Sequence of chain 1.A:
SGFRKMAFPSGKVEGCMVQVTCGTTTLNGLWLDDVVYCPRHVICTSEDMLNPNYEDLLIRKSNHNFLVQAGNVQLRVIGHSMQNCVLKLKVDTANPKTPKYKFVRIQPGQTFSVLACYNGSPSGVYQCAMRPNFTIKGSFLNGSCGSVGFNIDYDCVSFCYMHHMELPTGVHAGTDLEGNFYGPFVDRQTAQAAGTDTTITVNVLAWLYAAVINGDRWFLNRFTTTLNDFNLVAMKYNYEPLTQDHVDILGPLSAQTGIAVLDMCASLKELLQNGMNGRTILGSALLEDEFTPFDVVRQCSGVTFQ

The protein below binds the small molecule below.
Small molecule (SMILES): [H]/N=C/[C@H](C[C@@H]1CCNC1=O)NC(=O)[C@@H]1[C@@H]2[C@H](CN1C(=O)[C@@H](NC(=O)C(F)(F)F)C(C)(C)C)C2(C)C

Sequence of chain 2.A:
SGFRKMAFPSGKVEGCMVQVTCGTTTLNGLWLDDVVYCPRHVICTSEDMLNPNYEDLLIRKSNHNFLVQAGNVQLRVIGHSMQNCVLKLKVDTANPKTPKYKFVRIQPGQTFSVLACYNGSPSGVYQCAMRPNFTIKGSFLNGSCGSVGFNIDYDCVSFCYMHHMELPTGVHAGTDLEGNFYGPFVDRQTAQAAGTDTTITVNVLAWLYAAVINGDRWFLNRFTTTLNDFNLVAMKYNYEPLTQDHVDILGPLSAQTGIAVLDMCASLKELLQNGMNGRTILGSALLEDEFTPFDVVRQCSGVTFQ

Binding-site contacts:
Ligand atom F2 contacts residue MET165 of chain 1.A at 3.7 Å.
Ligand atom C7 contacts residue ASN142 of chain 1.A at 3.5 Å.
Ligand atom N5 contacts residue GLY143 of chain 1.A at 3.1 Å (h-bond).
Ligand atom F3 contacts residue THR190 of chain 1.A at 3.1 Å.
Ligand atom O3 contacts residue MET165 of chain 1.A at 3.2 Å.
Ligand atom N1 contacts residue CYS145 of chain 1.A at 3.1 Å (h-bond).
Ligand atom O1 contacts residue HIS163 of chain 1.A at 2.7 Å (h-bond).
Ligand atom O4 contacts residue GLN189 of chain 1.A at 3.4 Å.
Ligand atom F2 contacts residue LEU167 of chain 1.A at 3.4 Å.
Ligand atom O1 contacts residue GLU166 of chain 1.A at 3.6 Å.
Ligand atom O3 contacts residue GLU166 of chain 1.A at 2.9 Å (salt-bridge).
Ligand atom C12 contacts residue HIS41 of chain 1.A at 3.7 Å.
Ligand atom F1 contacts residue GLU166 of chain 1.A at 3.2 Å.
Ligand atom N2 contacts residue GLU166 of chain 1.A at 3.0 Å (salt-bridge).
Ligand atom C20 contacts residue MET49 of chain 1.A at 3.6 Å (hydrophobic).
Ligand atom C19 contacts residue ASP187 of chain 1.A at 3.5 Å.
Ligand atom C4 contacts residue CYS145 of chain 1.A at 3.4 Å (hydrophobic).
Ligand atom C21 contacts residue GLU166 of chain 1.A at 3.6 Å.
Ligand atom O1 contacts residue PHE140 of chain 1.A at 3.5 Å.
Ligand atom C8 contacts residue HIS163 of chain 1.A at 3.7 Å.
Ligand atom O1 contacts residue HIS172 of chain 1.A at 3.7 Å.
Ligand atom N2 contacts residue PHE140 of chain 1.A at 3.3 Å (h-bond).
Ligand atom C20 contacts residue TYR54 of chain 1.A at 3.5 Å (hydrophobic).
Ligand atom C2 contacts residue CYS145 of chain 1.A at 2.9 Å (hydrophobic).
Ligand atom N1 contacts residue HIS164 of chain 1.A at 3.0 Å (h-bond).
Ligand atom N4 contacts residue GLU166 of chain 1.A at 2.8 Å (salt-bridge).
Ligand atom C3 contacts residue CYS145 of chain 1.A at 1.8 Å (hydrophobic).
Ligand atom C6 contacts residue ASN142 of chain 1.A at 3.2 Å.
Ligand atom C22 contacts residue GLU166 of chain 1.A at 3.5 Å.
Ligand atom C19 contacts residue ARG188 of chain 1.A at 3.5 Å.
Ligand atom O4 contacts residue ARG188 of chain 1.A at 3.7 Å.
Ligand atom C20 contacts residue ASP187 of chain 1.A at 3.5 Å.
Ligand atom C20 contacts residue HIS41 of chain 1.A at 3.6 Å.
Ligand atom N5 contacts residue CYS145 of chain 1.A at 2.7 Å (h-bond).
Ligand atom F3 contacts residue GLN192 of chain 1.A at 3.1 Å.
Ligand atom N5 contacts residue SER144 of chain 1.A at 3.4 Å (h-bond).
Ligand atom F2 contacts residue GLU166 of chain 1.A at 3.0 Å.
Ligand atom C9 contacts residue HIS164 of chain 1.A at 3.6 Å.
Ligand atom C23 contacts residue GLU166 of chain 1.A at 3.2 Å.
Ligand atom C8 contacts residue GLU166 of chain 1.A at 3.5 Å.